Binding-site contacts:
Ligand atom O1 contacts residue LYS274 of chain 1.C at 4.1 Å.
Ligand atom C1 contacts residue ASN81 of chain 1.E at 3.8 Å.
Ligand atom O4 contacts residue ARG419 of chain 1.C at 4.3 Å.
Ligand atom C1 contacts residue SER316 of chain 1.E at 4.0 Å.
Ligand atom O3 contacts residue THR210 of chain 1.C at 4.4 Å.
Ligand atom C2 contacts residue PHE315 of chain 1.E at 4.0 Å (hydrophobic).
Ligand atom C1 contacts residue THR60 of chain 1.C at 3.5 Å.
Ligand atom O1 contacts residue THR60 of chain 1.C at 3.5 Å (h-bond).
Ligand atom C4 contacts residue LYS274 of chain 1.C at 4.0 Å.
Ligand atom C4 contacts residue GLN161 of chain 1.C at 3.2 Å.
Ligand atom C3 contacts residue LYS274 of chain 1.C at 3.6 Å.
Ligand atom O2 contacts residue PHE61 of chain 1.C at 3.9 Å.
Ligand atom C1 contacts residue ASP84 of chain 1.E at 3.6 Å.
Ligand atom O1 contacts residue VAL62 of chain 1.C at 3.7 Å.
Ligand atom C5 contacts residue GLN161 of chain 1.C at 3.6 Å.
Ligand atom C2 contacts residue SER316 of chain 1.E at 3.6 Å.
Ligand atom C3 contacts residue SER316 of chain 1.E at 4.2 Å.
Ligand atom O2 contacts residue SER316 of chain 1.E at 4.2 Å.
Ligand atom O2 contacts residue VAL62 of chain 1.C at 3.9 Å.
Ligand atom C4 contacts residue PLP1 of chain 1.N at 3.9 Å.
Ligand atom O3 contacts residue GLN161 of chain 1.C at 3.1 Å (h-bond).
Ligand atom C4 contacts residue PHE315 of chain 1.E at 3.7 Å (hydrophobic).
Ligand atom C2 contacts residue ASP84 of chain 1.E at 4.0 Å.
Ligand atom C5 contacts residue THR210 of chain 1.C at 4.4 Å.
Ligand atom O2 contacts residue ASN81 of chain 1.E at 3.0 Å (h-bond).
Ligand atom C2 contacts residue ASN81 of chain 1.E at 4.3 Å.
Ligand atom O4 contacts residue PHE61 of chain 1.C at 3.8 Å.
Ligand atom O3 contacts residue PHE315 of chain 1.E at 4.2 Å.
Ligand atom O2 contacts residue ASP84 of chain 1.E at 2.7 Å (salt-bridge).
Ligand atom O1 contacts residue PHE61 of chain 1.C at 2.7 Å (h-bond).
Ligand atom C2 contacts residue ILE83 of chain 1.E at 4.3 Å (hydrophobic).
Ligand atom C1 contacts residue PHE61 of chain 1.C at 3.7 Å (hydrophobic).
Ligand atom C3 contacts residue PHE61 of chain 1.C at 4.2 Å (hydrophobic).
Ligand atom C3 contacts residue PLP1 of chain 1.N at 3.8 Å.
Ligand atom O2 contacts residue THR60 of chain 1.C at 2.7 Å (h-bond).
Ligand atom C3 contacts residue PHE315 of chain 1.E at 4.3 Å (hydrophobic).
Ligand atom C1 contacts residue VAL62 of chain 1.C at 3.9 Å (hydrophobic).
Ligand atom O4 contacts residue THR210 of chain 1.C at 4.3 Å.
Ligand atom C5 contacts residue PHE315 of chain 1.E at 4.3 Å (hydrophobic).

Sequence of chain 1.E:
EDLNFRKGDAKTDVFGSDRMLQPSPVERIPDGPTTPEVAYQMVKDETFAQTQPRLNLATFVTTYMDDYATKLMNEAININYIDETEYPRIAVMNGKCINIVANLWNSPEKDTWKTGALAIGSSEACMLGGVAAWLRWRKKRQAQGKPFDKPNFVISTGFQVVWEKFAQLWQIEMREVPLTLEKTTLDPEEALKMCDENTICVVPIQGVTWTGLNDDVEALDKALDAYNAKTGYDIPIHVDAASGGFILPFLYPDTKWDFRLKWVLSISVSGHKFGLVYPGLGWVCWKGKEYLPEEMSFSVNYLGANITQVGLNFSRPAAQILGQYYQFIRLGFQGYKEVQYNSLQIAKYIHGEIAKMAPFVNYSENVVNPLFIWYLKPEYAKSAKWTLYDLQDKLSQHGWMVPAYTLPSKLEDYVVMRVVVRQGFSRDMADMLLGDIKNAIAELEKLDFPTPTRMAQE

This small molecule binds to this protein.
Small molecule (SMILES): O=C(O)CCCC(=O)O

Sequence of chain 1.C:
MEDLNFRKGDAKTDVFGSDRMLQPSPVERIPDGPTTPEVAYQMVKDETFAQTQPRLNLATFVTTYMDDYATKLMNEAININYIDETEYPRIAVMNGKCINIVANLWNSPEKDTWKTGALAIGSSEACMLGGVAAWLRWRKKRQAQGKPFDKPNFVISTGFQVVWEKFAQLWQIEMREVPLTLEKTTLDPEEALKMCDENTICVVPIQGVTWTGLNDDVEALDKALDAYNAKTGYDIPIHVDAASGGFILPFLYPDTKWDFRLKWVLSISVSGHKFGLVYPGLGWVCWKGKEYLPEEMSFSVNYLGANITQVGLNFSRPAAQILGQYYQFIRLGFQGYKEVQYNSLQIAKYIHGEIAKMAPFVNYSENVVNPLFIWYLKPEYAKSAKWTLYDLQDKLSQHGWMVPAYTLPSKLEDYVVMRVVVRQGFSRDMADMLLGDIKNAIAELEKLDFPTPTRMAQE